Sequence of chain 1.B:
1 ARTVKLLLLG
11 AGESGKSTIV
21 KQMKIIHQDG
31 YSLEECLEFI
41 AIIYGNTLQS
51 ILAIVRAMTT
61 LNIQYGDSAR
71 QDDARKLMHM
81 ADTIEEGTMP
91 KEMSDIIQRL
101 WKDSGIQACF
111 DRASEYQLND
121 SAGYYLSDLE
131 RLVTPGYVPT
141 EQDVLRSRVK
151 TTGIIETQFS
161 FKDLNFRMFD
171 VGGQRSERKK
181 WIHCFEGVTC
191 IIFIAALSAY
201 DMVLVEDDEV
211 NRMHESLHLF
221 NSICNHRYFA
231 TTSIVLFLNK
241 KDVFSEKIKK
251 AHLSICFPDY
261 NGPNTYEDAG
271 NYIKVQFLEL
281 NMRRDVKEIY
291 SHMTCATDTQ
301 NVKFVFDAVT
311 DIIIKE

Binding-site contacts:
Ligand atom N1 contacts residue ASP242 of chain 1.B at 3.0 Å (salt-bridge).
Ligand atom O1B contacts residue GLY15 of chain 1.B at 3.0 Å (h-bond).
Ligand atom N2 contacts residue VAL243 of chain 1.B at 3.3 Å.
Ligand atom O6 contacts residue ASN239 of chain 1.B at 3.4 Å (h-bond).
Ligand atom O2' contacts residue LEU145 of chain 1.B at 2.6 Å (h-bond).
Ligand atom O2A contacts residue ARG148 of chain 1.B at 2.8 Å (salt-bridge).
Ligand atom C5' contacts residue ASP120 of chain 1.B at 3.3 Å.
Ligand atom O2G contacts residue MG1 of chain 1.H at 2.2 Å.
Ligand atom PG contacts residue MG1 of chain 1.H at 3.1 Å.
Ligand atom O2G contacts residue THR151 of chain 1.B at 2.9 Å (h-bond).
Ligand atom O3A contacts residue GLY15 of chain 1.B at 3.1 Å (h-bond).
Ligand atom O3B contacts residue MG1 of chain 1.H at 3.0 Å.
Ligand atom N7 contacts residue ASN239 of chain 1.B at 3.1 Å (h-bond).
Ligand atom O4' contacts residue ASP120 of chain 1.B at 2.9 Å (salt-bridge).
Ligand atom O6 contacts residue LYS240 of chain 1.B at 3.4 Å.
Ligand atom O3' contacts residue ARG148 of chain 1.B at 3.5 Å.
Ligand atom O3' contacts residue ARG146 of chain 1.B at 3.0 Å (salt-bridge).
Ligand atom O3' contacts residue SER147 of chain 1.B at 3.3 Å (h-bond).
Ligand atom N2 contacts residue ASP242 of chain 1.B at 3.0 Å (salt-bridge).
Ligand atom O2B contacts residue SER17 of chain 1.B at 2.7 Å (h-bond).
Ligand atom O6 contacts residue ALA296 of chain 1.B at 2.7 Å (h-bond).
Ligand atom O1B contacts residue SER14 of chain 1.B at 3.2 Å (h-bond).
Ligand atom O3A contacts residue GLU13 of chain 1.B at 3.4 Å.
Ligand atom C4' contacts residue ASP120 of chain 1.B at 2.8 Å.
Ligand atom O3G contacts residue GLY173 of chain 1.B at 2.8 Å (h-bond).
Ligand atom S1G contacts residue ARG148 of chain 1.B at 3.1 Å (salt-bridge).
Ligand atom O3B contacts residue ARG148 of chain 1.B at 3.2 Å (salt-bridge).
Ligand atom PB contacts residue MG1 of chain 1.H at 3.1 Å.
Ligand atom N1 contacts residue THR297 of chain 1.B at 3.3 Å (h-bond).
Ligand atom O2' contacts residue ARG146 of chain 1.B at 3.0 Å.
Ligand atom O6 contacts residue CYS295 of chain 1.B at 3.1 Å.
Ligand atom S1G contacts residue GLU13 of chain 1.B at 3.4 Å (salt-bridge).
Ligand atom O1B contacts residue LYS16 of chain 1.B at 2.9 Å (salt-bridge).
Ligand atom N7 contacts residue ALA296 of chain 1.B at 3.0 Å.
Ligand atom O3G contacts residue LYS16 of chain 1.B at 2.5 Å (salt-bridge).
Ligand atom O2B contacts residue LYS16 of chain 1.B at 3.3 Å (salt-bridge).
Ligand atom O3B contacts residue GLU13 of chain 1.B at 3.1 Å (salt-bridge).
Ligand atom O2B contacts residue MG1 of chain 1.H at 2.3 Å.
Ligand atom O1A contacts residue THR18 of chain 1.B at 2.8 Å (h-bond).
Ligand atom O1A contacts residue GLY15 of chain 1.B at 3.3 Å.

A protein and the small-molecule ligand that binds it are described below.
Small molecule (SMILES): Nc1nc2c(ncn2[C@@H]2O[C@H](CO[P](=O)(O)O[P](=O)(O)OP(O)(O)=S)[C@@H](O)[C@H]2O)c(=O)[nH]1